The protein below binds the small molecule below.
Small molecule (SMILES): OC[C@@H]1O[C@@H](O)[C@@H](O)[C@H]1O

Binding-site contacts:
Ligand atom O2 contacts residue ASP23 of chain 2.A at 4.4 Å.
Ligand atom C3 contacts residue VAL45 of chain 2.A at 3.4 Å (hydrophobic).
Ligand atom O2 contacts residue VAL45 of chain 2.A at 4.5 Å.
Ligand atom C5 contacts residue VAL45 of chain 2.A at 3.3 Å (hydrophobic).
Ligand atom O1 contacts residue TYR22 of chain 2.A at 4.0 Å.
Ligand atom O4 contacts residue VAL45 of chain 2.A at 3.8 Å.
Ligand atom O2 contacts residue ASN46 of chain 2.A at 3.6 Å.
Ligand atom O2 contacts residue ARG19 of chain 2.A at 3.6 Å.
Ligand atom C1 contacts residue ASP23 of chain 2.A at 4.3 Å.
Ligand atom C1 contacts residue ARG27 of chain 2.A at 4.4 Å.
Ligand atom C1 contacts residue VAL45 of chain 2.A at 3.7 Å (hydrophobic).
Ligand atom O1 contacts residue ARG27 of chain 2.A at 4.3 Å.
Ligand atom C3 contacts residue ASN46 of chain 2.A at 4.3 Å.
Ligand atom C2 contacts residue VAL45 of chain 2.A at 3.2 Å (hydrophobic).
Ligand atom C2 contacts residue ASP47 of chain 2.A at 3.8 Å.
Ligand atom O5 contacts residue ARG27 of chain 2.A at 4.2 Å.
Ligand atom O2 contacts residue ASP47 of chain 2.A at 2.4 Å (salt-bridge).
Ligand atom C1 contacts residue ASN46 of chain 2.A at 4.3 Å.
Ligand atom C4 contacts residue VAL45 of chain 2.A at 3.8 Å (hydrophobic).
Ligand atom O5 contacts residue VAL45 of chain 2.A at 3.8 Å.
Ligand atom O1 contacts residue ARG19 of chain 2.A at 4.2 Å.
Ligand atom O1 contacts residue ASP47 of chain 2.A at 4.2 Å.
Ligand atom O3 contacts residue ASP47 of chain 2.A at 4.4 Å.
Ligand atom O4 contacts residue ARG27 of chain 2.A at 4.0 Å.
Ligand atom C2 contacts residue ASN46 of chain 2.A at 3.4 Å.
Ligand atom O2 contacts residue TYR22 of chain 2.A at 4.3 Å.
Ligand atom O1 contacts residue ASP23 of chain 2.A at 3.0 Å (salt-bridge).

Sequence of chain 2.A:
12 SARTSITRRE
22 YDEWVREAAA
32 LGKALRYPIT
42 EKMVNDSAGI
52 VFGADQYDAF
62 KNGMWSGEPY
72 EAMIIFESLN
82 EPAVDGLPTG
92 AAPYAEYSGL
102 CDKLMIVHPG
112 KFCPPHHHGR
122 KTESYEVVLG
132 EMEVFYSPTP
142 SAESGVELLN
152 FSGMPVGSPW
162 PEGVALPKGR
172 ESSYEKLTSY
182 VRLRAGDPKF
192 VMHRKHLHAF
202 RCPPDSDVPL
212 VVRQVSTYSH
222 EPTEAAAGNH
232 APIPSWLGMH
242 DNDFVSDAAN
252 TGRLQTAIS